Binding-site contacts:
Ligand atom C7 contacts residue ALA58 of chain 1.A at 4.0 Å (hydrophobic).
Ligand atom O7 contacts residue ALA58 of chain 1.A at 3.8 Å.
Ligand atom C7 contacts residue GLY17 of chain 1.B at 3.8 Å.
Ligand atom N2 contacts residue GLY17 of chain 1.B at 3.0 Å (h-bond).
Ligand atom C3 contacts residue ASN59 of chain 1.A at 3.9 Å.
Ligand atom C2 contacts residue ASN59 of chain 1.A at 2.5 Å.
Ligand atom C2 contacts residue GLY17 of chain 1.B at 3.9 Å.
Ligand atom C5 contacts residue ASN59 of chain 1.A at 3.9 Å.
Ligand atom N2 contacts residue ASN59 of chain 1.A at 2.8 Å (h-bond).
Ligand atom C8 contacts residue ALA58 of chain 1.A at 3.7 Å (hydrophobic).
Ligand atom C7 contacts residue ASN59 of chain 1.A at 3.6 Å.
Ligand atom C7 contacts residue SER18 of chain 1.B at 4.4 Å.
Ligand atom O5 contacts residue ASN59 of chain 1.A at 2.5 Å (h-bond).
Ligand atom C8 contacts residue GLY17 of chain 1.B at 3.5 Å.
Ligand atom C1 contacts residue ASN59 of chain 1.A at 1.5 Å.
Ligand atom O7 contacts residue ASN59 of chain 1.A at 4.0 Å.
Ligand atom C4 contacts residue ASN59 of chain 1.A at 4.4 Å.
Ligand atom C8 contacts residue GLY14 of chain 1.B at 4.2 Å.
Ligand atom N2 contacts residue SER18 of chain 1.B at 4.2 Å.
Ligand atom C8 contacts residue SER18 of chain 1.B at 3.7 Å.

This protein binds this small molecule.
Small molecule (SMILES): CC(=O)N[C@@H]1[C@@H](O)[C@H](O)[C@@H](CO)O[C@H]1O

Sequence of chain 1.A:
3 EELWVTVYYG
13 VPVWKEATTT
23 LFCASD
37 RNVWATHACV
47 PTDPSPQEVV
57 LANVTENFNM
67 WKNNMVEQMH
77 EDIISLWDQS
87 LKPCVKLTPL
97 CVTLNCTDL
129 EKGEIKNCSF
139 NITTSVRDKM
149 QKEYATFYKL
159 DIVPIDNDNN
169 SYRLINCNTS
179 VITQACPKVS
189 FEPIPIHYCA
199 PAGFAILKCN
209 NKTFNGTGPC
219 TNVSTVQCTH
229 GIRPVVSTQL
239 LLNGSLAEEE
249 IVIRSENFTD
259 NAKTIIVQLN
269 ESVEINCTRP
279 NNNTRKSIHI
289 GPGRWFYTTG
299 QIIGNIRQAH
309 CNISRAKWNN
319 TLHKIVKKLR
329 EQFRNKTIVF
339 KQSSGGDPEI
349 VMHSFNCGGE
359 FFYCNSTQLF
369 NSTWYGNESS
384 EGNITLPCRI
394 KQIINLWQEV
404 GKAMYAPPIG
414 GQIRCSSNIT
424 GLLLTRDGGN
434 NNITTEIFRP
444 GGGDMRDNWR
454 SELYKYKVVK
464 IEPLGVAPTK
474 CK

Sequence of chain 1.B:
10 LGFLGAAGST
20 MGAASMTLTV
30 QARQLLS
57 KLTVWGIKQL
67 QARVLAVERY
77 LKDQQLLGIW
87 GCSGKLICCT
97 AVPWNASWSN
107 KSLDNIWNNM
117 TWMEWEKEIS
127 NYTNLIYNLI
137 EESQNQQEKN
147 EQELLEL